Sequence of chain 51.A:
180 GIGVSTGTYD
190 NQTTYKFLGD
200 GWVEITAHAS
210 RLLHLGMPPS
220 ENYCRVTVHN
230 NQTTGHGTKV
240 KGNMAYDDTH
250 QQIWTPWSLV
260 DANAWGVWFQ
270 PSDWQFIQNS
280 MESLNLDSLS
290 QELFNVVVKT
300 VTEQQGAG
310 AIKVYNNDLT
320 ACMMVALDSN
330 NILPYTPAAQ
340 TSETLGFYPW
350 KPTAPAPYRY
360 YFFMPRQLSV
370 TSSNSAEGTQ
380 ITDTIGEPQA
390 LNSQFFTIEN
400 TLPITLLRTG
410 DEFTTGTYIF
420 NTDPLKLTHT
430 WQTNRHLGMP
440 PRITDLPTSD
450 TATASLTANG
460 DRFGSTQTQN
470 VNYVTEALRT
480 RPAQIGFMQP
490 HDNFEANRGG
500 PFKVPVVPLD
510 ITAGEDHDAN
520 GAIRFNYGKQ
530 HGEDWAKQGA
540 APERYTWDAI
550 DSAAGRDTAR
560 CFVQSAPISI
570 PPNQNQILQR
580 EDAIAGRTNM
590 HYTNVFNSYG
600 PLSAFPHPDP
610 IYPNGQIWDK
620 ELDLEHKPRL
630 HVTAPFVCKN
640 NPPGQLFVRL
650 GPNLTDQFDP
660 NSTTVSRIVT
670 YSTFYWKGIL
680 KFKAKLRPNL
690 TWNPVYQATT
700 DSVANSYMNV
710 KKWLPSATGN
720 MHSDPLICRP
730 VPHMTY

This protein binds this small molecule.
Small molecule (SMILES): Nc1ccn([C@H]2C[C@H](O)[C@@H](COP(=O)(O)O)O2)c(=O)n1

Binding-site contacts:
Ligand atom C4 contacts residue TRP201 of chain 51.A at 3.3 Å (hydrophobic).
Ligand atom N1 contacts residue TRP201 of chain 51.A at 4.0 Å.
Ligand atom O2 contacts residue LEU197 of chain 51.A at 4.0 Å.
Ligand atom C3' contacts residue TRP201 of chain 51.A at 4.1 Å (hydrophobic).
Ligand atom O2 contacts residue TRP201 of chain 51.A at 4.3 Å.
Ligand atom C5 contacts residue TRP201 of chain 51.A at 3.4 Å (hydrophobic).
Ligand atom C4' contacts residue TRP201 of chain 51.A at 4.3 Å (hydrophobic).
Ligand atom N4 contacts residue GLY198 of chain 51.A at 3.8 Å.
Ligand atom O2 contacts residue LYS682 of chain 51.A at 4.2 Å.
Ligand atom O3' contacts residue LYS682 of chain 51.A at 3.1 Å (salt-bridge).
Ligand atom N3 contacts residue TRP201 of chain 51.A at 3.6 Å.
Ligand atom C1' contacts residue TRP201 of chain 51.A at 4.5 Å (hydrophobic).
Ligand atom C5' contacts residue TRP201 of chain 51.A at 3.5 Å (hydrophobic).
Ligand atom C1' contacts residue LYS682 of chain 51.A at 4.5 Å.
Ligand atom C3' contacts residue LYS682 of chain 51.A at 3.8 Å.
Ligand atom O4' contacts residue TRP201 of chain 51.A at 4.5 Å.
Ligand atom C6 contacts residue TRP201 of chain 51.A at 3.5 Å (hydrophobic).
Ligand atom O5' contacts residue TRP201 of chain 51.A at 3.6 Å.
Ligand atom OP1 contacts residue PRO423 of chain 51.A at 3.6 Å.
Ligand atom N4 contacts residue TRP201 of chain 51.A at 3.8 Å.
Ligand atom C2' contacts residue LYS682 of chain 51.A at 3.6 Å.
Ligand atom C2 contacts residue TRP201 of chain 51.A at 3.9 Å (hydrophobic).
Ligand atom C2' contacts residue TRP201 of chain 51.A at 3.6 Å (hydrophobic).
Ligand atom N4 contacts residue ASP199 of chain 51.A at 4.0 Å.